Sequence of chain 1.A:
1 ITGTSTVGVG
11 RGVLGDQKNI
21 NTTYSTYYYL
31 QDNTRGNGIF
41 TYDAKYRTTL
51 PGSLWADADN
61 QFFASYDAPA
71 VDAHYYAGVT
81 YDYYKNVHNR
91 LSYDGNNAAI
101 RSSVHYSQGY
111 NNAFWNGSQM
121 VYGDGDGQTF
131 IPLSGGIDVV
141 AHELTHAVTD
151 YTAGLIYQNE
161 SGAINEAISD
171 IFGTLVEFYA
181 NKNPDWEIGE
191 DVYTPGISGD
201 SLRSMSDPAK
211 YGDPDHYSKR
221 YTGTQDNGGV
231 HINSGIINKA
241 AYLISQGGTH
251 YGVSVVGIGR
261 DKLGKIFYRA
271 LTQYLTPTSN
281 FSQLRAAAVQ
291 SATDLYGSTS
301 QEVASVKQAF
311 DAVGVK

Binding-site contacts:
Ligand atom C contacts residue ARG203 of chain 1.A at 4.0 Å.
Ligand atom O contacts residue HIS142 of chain 1.A at 4.4 Å.
Ligand atom CG1 contacts residue LYS1 of chain 1.I at 4.2 Å.
Ligand atom C contacts residue LYS1 of chain 1.I at 1.3 Å.
Ligand atom CG2 contacts residue LEU202 of chain 1.A at 4.0 Å (hydrophobic).
Ligand atom CB contacts residue ALA113 of chain 1.A at 4.5 Å (hydrophobic).
Ligand atom CA contacts residue GLU143 of chain 1.A at 3.3 Å.
Ligand atom O contacts residue HIS231 of chain 1.A at 3.5 Å.
Ligand atom CG1 contacts residue LEU202 of chain 1.A at 3.8 Å (hydrophobic).
Ligand atom CD1 contacts residue HIS142 of chain 1.A at 3.5 Å.
Ligand atom CG2 contacts residue LEU133 of chain 1.A at 3.8 Å (hydrophobic).
Ligand atom CD1 contacts residue ARG203 of chain 1.A at 3.7 Å.
Ligand atom CB contacts residue VAL139 of chain 1.A at 4.3 Å (hydrophobic).
Ligand atom C contacts residue LEU202 of chain 1.A at 4.3 Å (hydrophobic).
Ligand atom N contacts residue ALA113 of chain 1.A at 2.8 Å (h-bond).
Ligand atom N contacts residue GLU143 of chain 1.A at 2.8 Å (salt-bridge).
Ligand atom C contacts residue HIS231 of chain 1.A at 4.0 Å.
Ligand atom N contacts residue LYS1 of chain 1.I at 2.8 Å (salt-bridge).
Ligand atom CD1 contacts residue ILE188 of chain 1.A at 4.1 Å (hydrophobic).
Ligand atom CG1 contacts residue VAL139 of chain 1.A at 4.2 Å (hydrophobic).
Ligand atom CB contacts residue ASN112 of chain 1.A at 3.9 Å.
Ligand atom CG1 contacts residue GLU143 of chain 1.A at 4.3 Å.
Ligand atom CA contacts residue ALA113 of chain 1.A at 4.1 Å (hydrophobic).
Ligand atom CD1 contacts residue VAL139 of chain 1.A at 4.2 Å (hydrophobic).
Ligand atom CD1 contacts residue GLU143 of chain 1.A at 4.2 Å.
Ligand atom CB contacts residue LYS1 of chain 1.I at 3.4 Å.
Ligand atom CA contacts residue HIS142 of chain 1.A at 4.2 Å.
Ligand atom O contacts residue LEU202 of chain 1.A at 4.0 Å.
Ligand atom CG2 contacts residue ASN112 of chain 1.A at 3.2 Å.
Ligand atom CG1 contacts residue ARG203 of chain 1.A at 4.1 Å.
Ligand atom CB contacts residue GLU143 of chain 1.A at 3.4 Å.
Ligand atom CA contacts residue ASN112 of chain 1.A at 3.7 Å.
Ligand atom O contacts residue LYS1 of chain 1.I at 2.2 Å (salt-bridge).
Ligand atom O contacts residue GLU166 of chain 1.A at 4.2 Å.
Ligand atom CG2 contacts residue LYS1 of chain 1.I at 3.3 Å.
Ligand atom CA contacts residue LYS1 of chain 1.I at 2.5 Å.
Ligand atom N contacts residue ASN112 of chain 1.A at 2.9 Å (h-bond).
Ligand atom CG2 contacts residue ALA113 of chain 1.A at 4.3 Å (hydrophobic).
Ligand atom C contacts residue ASN112 of chain 1.A at 3.9 Å.
Ligand atom O contacts residue ARG203 of chain 1.A at 2.9 Å (salt-bridge).

A small-molecule ligand and the protein it binds are described below.
Small molecule (SMILES): CC[C@H](C)[C@H](N)C(=O)O